Binding-site contacts:
Ligand atom C11 contacts residue PHE75 of chain 54.A at 3.5 Å (hydrophobic).
Ligand atom O1B contacts residue SER274 of chain 54.E at 3.3 Å (h-bond).
Ligand atom O8 contacts residue THR276 of chain 54.E at 4.0 Å.
Ligand atom C9 contacts residue LEU67 of chain 54.E at 4.0 Å (hydrophobic).
Ligand atom C11 contacts residue LEU62 of chain 54.E at 3.5 Å (hydrophobic).
Ligand atom C10 contacts residue GLN278 of chain 54.E at 4.0 Å.
Ligand atom O10 contacts residue PHE75 of chain 54.A at 3.9 Å.
Ligand atom O1A contacts residue LYS68 of chain 54.E at 3.8 Å.
Ligand atom O1B contacts residue THR276 of chain 54.E at 3.4 Å (h-bond).
Ligand atom O9 contacts residue LYS68 of chain 54.E at 2.9 Å (salt-bridge).
Ligand atom C11 contacts residue PHE65 of chain 54.E at 3.7 Å (hydrophobic).
Ligand atom C9 contacts residue GLN278 of chain 54.E at 3.3 Å.
Ligand atom O7 contacts residue LEU62 of chain 54.E at 3.3 Å.
Ligand atom O1A contacts residue ASN272 of chain 54.E at 3.6 Å.
Ligand atom C1 contacts residue THR276 of chain 54.E at 3.3 Å.
Ligand atom C7 contacts residue GLN278 of chain 54.E at 3.9 Å.
Ligand atom C9 contacts residue LYS68 of chain 54.E at 3.8 Å.
Ligand atom C10 contacts residue ASN272 of chain 54.E at 3.9 Å.
Ligand atom O8 contacts residue GLN278 of chain 54.E at 3.5 Å (h-bond).
Ligand atom O1A contacts residue THR276 of chain 54.E at 2.6 Å (h-bond).
Ligand atom C8 contacts residue GLN278 of chain 54.E at 3.7 Å.
Ligand atom C6 contacts residue ASN272 of chain 54.E at 3.7 Å.
Ligand atom N5 contacts residue LEU62 of chain 54.E at 3.9 Å.
Ligand atom O10 contacts residue LEU62 of chain 54.E at 2.8 Å.
Ligand atom C11 contacts residue THR276 of chain 54.E at 3.4 Å.
Ligand atom O9 contacts residue LEU67 of chain 54.E at 3.1 Å.
Ligand atom C11 contacts residue GLN278 of chain 54.E at 3.5 Å.
Ligand atom C11 contacts residue ASN272 of chain 54.E at 3.5 Å.
Ligand atom O8 contacts residue LYS68 of chain 54.E at 3.3 Å.
Ligand atom C1 contacts residue LYS68 of chain 54.E at 3.8 Å.
Ligand atom N5 contacts residue GLN278 of chain 54.E at 3.7 Å.
Ligand atom C6 contacts residue LYS68 of chain 54.E at 4.0 Å.
Ligand atom O1B contacts residue LYS68 of chain 54.E at 3.1 Å.
Ligand atom N5 contacts residue ASN272 of chain 54.E at 3.2 Å (h-bond).
Ligand atom C7 contacts residue LEU62 of chain 54.E at 3.8 Å (hydrophobic).
Ligand atom O8 contacts residue ASN272 of chain 54.E at 3.5 Å (h-bond).
Ligand atom C11 contacts residue HIS138 of chain 54.D at 3.5 Å.
Ligand atom C10 contacts residue LEU62 of chain 54.E at 3.1 Å (hydrophobic).
Ligand atom O9 contacts residue GLN278 of chain 54.E at 4.0 Å.
Ligand atom C11 contacts residue PHE270 of chain 54.E at 3.9 Å (hydrophobic).

This small molecule binds to this protein.
Small molecule (SMILES): CC(=O)N[C@H]1[C@H]([C@H](O)[C@H](O)CO)O[C@@](O[C@H](CO)[C@@H](O)[C@@H]2O[C@@H](C(=O)O)C[C@H](O)[C@H]2NC(C)=O)(C(=O)O)C[C@@H]1O

Sequence of chain 54.E:
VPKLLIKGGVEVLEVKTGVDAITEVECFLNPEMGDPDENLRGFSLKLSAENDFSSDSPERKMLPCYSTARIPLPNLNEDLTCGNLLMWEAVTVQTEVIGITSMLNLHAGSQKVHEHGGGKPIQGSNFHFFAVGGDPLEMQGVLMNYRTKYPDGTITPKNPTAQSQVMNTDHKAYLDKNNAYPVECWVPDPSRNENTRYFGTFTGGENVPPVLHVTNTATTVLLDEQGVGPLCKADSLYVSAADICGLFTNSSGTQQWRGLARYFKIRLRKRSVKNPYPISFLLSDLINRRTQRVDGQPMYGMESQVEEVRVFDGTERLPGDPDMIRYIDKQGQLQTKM

Sequence of chain 54.A:
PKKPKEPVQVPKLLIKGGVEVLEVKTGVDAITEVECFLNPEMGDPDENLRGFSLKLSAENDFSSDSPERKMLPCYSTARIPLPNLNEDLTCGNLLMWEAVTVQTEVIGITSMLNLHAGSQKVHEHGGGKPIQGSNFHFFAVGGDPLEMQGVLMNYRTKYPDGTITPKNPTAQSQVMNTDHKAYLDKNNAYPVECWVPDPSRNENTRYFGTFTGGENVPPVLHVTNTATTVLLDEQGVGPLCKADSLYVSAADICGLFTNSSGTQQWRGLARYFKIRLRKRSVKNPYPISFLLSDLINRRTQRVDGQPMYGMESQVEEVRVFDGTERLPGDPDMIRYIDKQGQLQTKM

Sequence of chain 54.D:
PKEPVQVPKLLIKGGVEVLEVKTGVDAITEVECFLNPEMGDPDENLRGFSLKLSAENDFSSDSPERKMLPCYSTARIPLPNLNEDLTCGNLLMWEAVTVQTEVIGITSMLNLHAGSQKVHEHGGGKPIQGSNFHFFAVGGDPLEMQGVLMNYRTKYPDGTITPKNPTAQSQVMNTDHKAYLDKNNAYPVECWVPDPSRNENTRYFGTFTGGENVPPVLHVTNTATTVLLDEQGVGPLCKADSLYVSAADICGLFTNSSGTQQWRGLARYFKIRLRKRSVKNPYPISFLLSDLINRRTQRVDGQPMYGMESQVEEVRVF